Binding-site contacts:
Ligand atom O4 contacts residue HIS194 of chain 2.B at 3.0 Å.
Ligand atom N contacts residue HIS194 of chain 2.B at 3.0 Å (h-bond).
Ligand atom ON contacts residue ASP229 of chain 2.B at 2.8 Å (salt-bridge).
Ligand atom C1 contacts residue MG1 of chain 2.O at 2.7 Å.
Ligand atom C5 contacts residue HIS47 of chain 2.B at 3.2 Å.
Ligand atom C4 contacts residue XYH1 of chain 2.Q at 0.3 Å.
Ligand atom ON contacts residue GLU281 of chain 2.B at 3.0 Å (salt-bridge).
Ligand atom O4 contacts residue XYH1 of chain 2.Q at 0.4 Å (h-bond).
Ligand atom C1 contacts residue ASP229 of chain 2.B at 3.3 Å.
Ligand atom N contacts residue GLU352 of chain 2.B at 3.1 Å (salt-bridge).
Ligand atom O5A contacts residue HIS232 of chain 2.B at 2.6 Å (h-bond).
Ligand atom O5A contacts residue XYH1 of chain 2.Q at 0.3 Å (h-bond).
Ligand atom O5B contacts residue XYH1 of chain 2.Q at 0.1 Å (h-bond).
Ligand atom N contacts residue XYH1 of chain 2.Q at 0.7 Å (h-bond).
Ligand atom C1 contacts residue XYH1 of chain 2.Q at 0.5 Å.
Ligand atom N contacts residue MG1 of chain 2.O at 2.7 Å.
Ligand atom O5A contacts residue HIS47 of chain 2.B at 3.0 Å (h-bond).
Ligand atom O4 contacts residue HIS232 of chain 2.B at 3.0 Å (h-bond).
Ligand atom ON contacts residue GLU255 of chain 2.B at 2.7 Å (salt-bridge).
Ligand atom C1 contacts residue GLU281 of chain 2.B at 3.5 Å.
Ligand atom ON contacts residue MG1 of chain 2.O at 2.0 Å.
Ligand atom O5B contacts residue HIS47 of chain 2.B at 2.8 Å (h-bond).
Ligand atom O1 contacts residue GLU281 of chain 2.B at 2.8 Å (salt-bridge).
Ligand atom N contacts residue ASP229 of chain 2.B at 3.2 Å (salt-bridge).
Ligand atom ON contacts residue XYH1 of chain 2.Q at 0.6 Å (h-bond).
Ligand atom O2 contacts residue XYH1 of chain 2.Q at 1.1 Å.
Ligand atom O1 contacts residue ASP229 of chain 2.B at 3.0 Å (salt-bridge).
Ligand atom O3 contacts residue XYH1 of chain 2.Q at 1.1 Å (h-bond).
Ligand atom ON contacts residue ARG303 of chain 2.B at 2.9 Å (salt-bridge).
Ligand atom C2 contacts residue HIS194 of chain 2.B at 3.4 Å.
Ligand atom O1 contacts residue MG1 of chain 2.O at 2.1 Å.
Ligand atom ON contacts residue GLU352 of chain 2.B at 3.4 Å (salt-bridge).
Ligand atom C3 contacts residue XYH1 of chain 2.Q at 0.4 Å.
Ligand atom O1 contacts residue XYH1 of chain 2.Q at 0.2 Å (h-bond).
Ligand atom C1 contacts residue HIS194 of chain 2.B at 3.1 Å.
Ligand atom ON contacts residue LYS192 of chain 2.B at 2.6 Å (salt-bridge).
Ligand atom O2 contacts residue HIS332 of chain 2.B at 3.2 Å (h-bond).
Ligand atom C5 contacts residue XYH1 of chain 2.Q at 0.1 Å.
Ligand atom O3 contacts residue GLU281 of chain 2.B at 3.5 Å (salt-bridge).
Ligand atom C2 contacts residue XYH1 of chain 2.Q at 0.8 Å.

Sequence of chain 2.B:
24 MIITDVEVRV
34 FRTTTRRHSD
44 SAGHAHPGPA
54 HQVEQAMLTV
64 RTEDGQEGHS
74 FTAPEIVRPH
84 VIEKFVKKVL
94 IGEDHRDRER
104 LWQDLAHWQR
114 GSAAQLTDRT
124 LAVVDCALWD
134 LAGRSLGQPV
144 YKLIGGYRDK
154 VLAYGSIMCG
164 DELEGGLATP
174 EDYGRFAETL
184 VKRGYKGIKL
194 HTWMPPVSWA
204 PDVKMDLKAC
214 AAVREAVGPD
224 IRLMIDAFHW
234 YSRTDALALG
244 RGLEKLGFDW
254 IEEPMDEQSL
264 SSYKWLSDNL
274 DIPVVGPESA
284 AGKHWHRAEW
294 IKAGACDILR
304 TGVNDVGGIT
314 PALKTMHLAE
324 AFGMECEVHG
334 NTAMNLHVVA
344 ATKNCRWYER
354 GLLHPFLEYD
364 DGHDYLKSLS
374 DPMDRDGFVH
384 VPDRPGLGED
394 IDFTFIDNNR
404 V

This small molecule binds to this protein.
Small molecule (SMILES): O=C(O)[C@H](O)[C@@H](O)[C@@H](O)C(=O)NO